Sequence of chain 1.A:
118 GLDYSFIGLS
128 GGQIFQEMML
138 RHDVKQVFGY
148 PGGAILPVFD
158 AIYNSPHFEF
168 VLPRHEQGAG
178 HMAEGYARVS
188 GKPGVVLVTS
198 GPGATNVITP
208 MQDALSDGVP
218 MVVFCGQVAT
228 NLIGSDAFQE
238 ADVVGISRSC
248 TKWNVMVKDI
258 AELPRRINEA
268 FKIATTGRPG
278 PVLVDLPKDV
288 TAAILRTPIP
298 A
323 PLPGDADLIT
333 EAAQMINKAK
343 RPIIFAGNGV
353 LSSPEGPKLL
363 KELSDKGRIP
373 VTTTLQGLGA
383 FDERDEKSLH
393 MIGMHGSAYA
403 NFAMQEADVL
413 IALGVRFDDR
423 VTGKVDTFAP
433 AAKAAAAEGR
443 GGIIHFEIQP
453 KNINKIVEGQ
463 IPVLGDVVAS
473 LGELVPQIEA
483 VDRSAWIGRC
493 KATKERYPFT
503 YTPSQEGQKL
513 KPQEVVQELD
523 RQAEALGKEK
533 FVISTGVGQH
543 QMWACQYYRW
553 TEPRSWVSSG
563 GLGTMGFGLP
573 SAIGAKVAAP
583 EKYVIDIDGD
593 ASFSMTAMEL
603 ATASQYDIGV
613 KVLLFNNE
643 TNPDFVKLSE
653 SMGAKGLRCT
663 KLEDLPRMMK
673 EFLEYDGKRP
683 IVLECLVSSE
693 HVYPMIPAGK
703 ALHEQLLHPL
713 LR

Binding-site contacts:
Ligand atom NAF contacts residue GLY565 of chain 1.A at 3.5 Å (h-bond).
Ligand atom CAC contacts residue THR566 of chain 1.A at 3.6 Å.
Ligand atom C5 contacts residue MET567 of chain 1.A at 3.8 Å (hydrophobic).
Ligand atom NAF contacts residue MET567 of chain 1.A at 3.9 Å.
Ligand atom CAC contacts residue MET567 of chain 1.A at 2.8 Å (hydrophobic).
Ligand atom CAC contacts residue GLY565 of chain 1.A at 3.8 Å.
Ligand atom C4 contacts residue GLY565 of chain 1.A at 3.5 Å.
Ligand atom NAF contacts residue VAL539 of chain 1.A at 4.1 Å.
Ligand atom N1 contacts residue MET567 of chain 1.A at 4.0 Å.
Ligand atom C4 contacts residue MET567 of chain 1.A at 3.6 Å (hydrophobic).
Ligand atom C2 contacts residue GLY565 of chain 1.A at 3.7 Å.
Ligand atom N3 contacts residue MET567 of chain 1.A at 3.3 Å.
Ligand atom C2 contacts residue THR566 of chain 1.A at 4.3 Å.
Ligand atom C6 contacts residue MET567 of chain 1.A at 4.0 Å (hydrophobic).
Ligand atom C2 contacts residue MET567 of chain 1.A at 3.4 Å (hydrophobic).
Ligand atom N3 contacts residue GLY565 of chain 1.A at 2.8 Å (h-bond).
Ligand atom N3 contacts residue THR566 of chain 1.A at 4.2 Å.

This small molecule binds to this protein.
Small molecule (SMILES): Cc1nccc(N)n1